A small-molecule ligand and the protein it binds are described below.
Small molecule (SMILES): Nc1ncnc2c1ncn2[C@@H]1O[C@H](CO[P](=O)(O)O[P](=O)(O)NP(=O)(O)O)[C@@H](O)[C@H]1O

Binding-site contacts:
Ligand atom C6 contacts residue ARG155 of chain 6.A at 3.6 Å.
Ligand atom O3A contacts residue GLY107 of chain 6.A at 3.3 Å (h-bond).
Ligand atom O3A contacts residue GLY105 of chain 6.A at 3.2 Å.
Ligand atom O2B contacts residue GLY107 of chain 6.A at 3.2 Å (h-bond).
Ligand atom N7 contacts residue ARG155 of chain 6.A at 3.5 Å (salt-bridge).
Ligand atom C2 contacts residue PRO304 of chain 1.A at 3.5 Å (hydrophobic).
Ligand atom O1G contacts residue HIS277 of chain 1.A at 3.0 Å (h-bond).
Ligand atom O2G contacts residue MG1 of chain 6.C at 2.0 Å.
Ligand atom O3' contacts residue LYS299 of chain 1.A at 3.5 Å.
Ligand atom N3B contacts residue GLY105 of chain 6.A at 2.9 Å (h-bond).
Ligand atom O2' contacts residue ASP305 of chain 1.A at 3.5 Å (salt-bridge).
Ligand atom O3G contacts residue LYS299 of chain 1.A at 2.7 Å (salt-bridge).
Ligand atom O3' contacts residue SER300 of chain 1.A at 3.2 Å (h-bond).
Ligand atom O1A contacts residue LYS108 of chain 6.A at 3.4 Å (salt-bridge).
Ligand atom O1B contacts residue THR109 of chain 6.A at 3.0 Å (h-bond).
Ligand atom O3' contacts residue ASP305 of chain 1.A at 3.6 Å (salt-bridge).
Ligand atom N6 contacts residue HIS302 of chain 1.A at 3.0 Å (h-bond).
Ligand atom PG contacts residue MG1 of chain 6.C at 3.1 Å.
Ligand atom O1A contacts residue GLY107 of chain 6.A at 3.1 Å.
Ligand atom N3B contacts residue MG1 of chain 6.C at 3.4 Å.
Ligand atom O2B contacts residue SER106 of chain 6.A at 3.3 Å (h-bond).
Ligand atom N6 contacts residue GLN158 of chain 6.A at 3.1 Å (h-bond).
Ligand atom O2' contacts residue ARG293 of chain 6.A at 3.4 Å (salt-bridge).
Ligand atom N6 contacts residue ARG155 of chain 6.A at 3.5 Å (salt-bridge).
Ligand atom O5' contacts residue GLN110 of chain 6.A at 3.5 Å.
Ligand atom O1A contacts residue THR109 of chain 6.A at 3.0 Å (h-bond).
Ligand atom O2B contacts residue LYS108 of chain 6.A at 2.8 Å (salt-bridge).
Ligand atom O2B contacts residue GLY105 of chain 6.A at 3.6 Å (h-bond).
Ligand atom N7 contacts residue LEU303 of chain 1.A at 3.4 Å (h-bond).
Ligand atom O4' contacts residue GLN110 of chain 6.A at 3.6 Å.
Ligand atom O3G contacts residue HIS277 of chain 1.A at 3.5 Å (h-bond).
Ligand atom O1A contacts residue GLN110 of chain 6.A at 2.8 Å (h-bond).
Ligand atom PB contacts residue MG1 of chain 6.C at 3.2 Å.
Ligand atom C3' contacts residue SER300 of chain 1.A at 3.2 Å.
Ligand atom C5' contacts residue SER300 of chain 1.A at 3.1 Å.
Ligand atom C8 contacts residue PRO301 of chain 1.A at 3.6 Å (hydrophobic).
Ligand atom O1B contacts residue MG1 of chain 6.C at 2.0 Å.
Ligand atom C2' contacts residue LEU303 of chain 1.A at 3.3 Å (hydrophobic).
Ligand atom N7 contacts residue HIS302 of chain 1.A at 3.1 Å.
Ligand atom O1G contacts residue LYS108 of chain 6.A at 2.8 Å (salt-bridge).

Sequence of chain 6.A:
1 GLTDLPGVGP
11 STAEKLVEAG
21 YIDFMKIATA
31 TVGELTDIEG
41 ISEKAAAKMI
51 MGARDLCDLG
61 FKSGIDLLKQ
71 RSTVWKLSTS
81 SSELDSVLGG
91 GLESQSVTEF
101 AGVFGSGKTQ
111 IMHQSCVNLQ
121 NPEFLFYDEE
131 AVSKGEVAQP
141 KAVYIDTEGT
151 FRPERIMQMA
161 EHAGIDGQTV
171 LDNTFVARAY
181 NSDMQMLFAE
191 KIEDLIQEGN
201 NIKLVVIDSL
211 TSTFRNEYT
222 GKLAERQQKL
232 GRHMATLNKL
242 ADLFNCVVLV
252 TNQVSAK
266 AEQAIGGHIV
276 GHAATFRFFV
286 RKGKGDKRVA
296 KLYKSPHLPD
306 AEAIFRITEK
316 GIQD

Sequence of chain 1.A:
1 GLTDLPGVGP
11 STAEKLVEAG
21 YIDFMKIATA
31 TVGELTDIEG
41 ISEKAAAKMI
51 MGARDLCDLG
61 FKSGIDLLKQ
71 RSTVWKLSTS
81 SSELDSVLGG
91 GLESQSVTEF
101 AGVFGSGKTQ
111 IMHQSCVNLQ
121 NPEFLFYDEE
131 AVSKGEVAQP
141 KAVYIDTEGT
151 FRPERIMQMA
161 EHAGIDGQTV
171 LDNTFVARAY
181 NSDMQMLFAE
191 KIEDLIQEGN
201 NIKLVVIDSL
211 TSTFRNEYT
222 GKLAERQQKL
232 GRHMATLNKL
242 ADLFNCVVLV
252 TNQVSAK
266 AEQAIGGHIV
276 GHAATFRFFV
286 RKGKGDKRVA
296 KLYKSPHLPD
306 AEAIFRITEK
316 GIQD